Sequence of chain 1.B:
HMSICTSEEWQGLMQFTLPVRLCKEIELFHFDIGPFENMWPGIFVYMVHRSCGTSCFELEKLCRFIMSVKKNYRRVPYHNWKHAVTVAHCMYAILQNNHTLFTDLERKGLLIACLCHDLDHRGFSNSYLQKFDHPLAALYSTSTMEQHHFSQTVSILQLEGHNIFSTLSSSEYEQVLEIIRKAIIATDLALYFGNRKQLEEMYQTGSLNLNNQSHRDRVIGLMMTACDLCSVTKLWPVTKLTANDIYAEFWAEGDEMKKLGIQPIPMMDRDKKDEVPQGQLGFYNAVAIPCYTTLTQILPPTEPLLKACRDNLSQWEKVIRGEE

Binding-site contacts:
Ligand atom C19 contacts residue PHE283 of chain 1.B at 3.7 Å (hydrophobic).
Ligand atom C19 contacts residue VAL232 of chain 1.B at 3.8 Å (hydrophobic).
Ligand atom C11 contacts residue MET267 of chain 1.B at 4.0 Å (hydrophobic).
Ligand atom C21 contacts residue TYR247 of chain 1.B at 3.2 Å (hydrophobic).
Ligand atom C19 contacts residue GLN280 of chain 1.B at 3.5 Å.
Ligand atom C1 contacts residue ILE246 of chain 1.B at 4.1 Å (hydrophobic).
Ligand atom C4 contacts residue PHE283 of chain 1.B at 3.9 Å (hydrophobic).
Ligand atom C8 contacts residue LEU189 of chain 1.B at 3.5 Å (hydrophobic).
Ligand atom O18 contacts residue PHE283 of chain 1.B at 4.2 Å.
Ligand atom C6 contacts residue ILE246 of chain 1.B at 3.9 Å (hydrophobic).
Ligand atom C3 contacts residue PHE250 of chain 1.B at 3.6 Å (hydrophobic).
Ligand atom C7 contacts residue LEU229 of chain 1.B at 4.1 Å (hydrophobic).
Ligand atom C21 contacts residue GLN280 of chain 1.B at 3.8 Å.
Ligand atom O22 contacts residue VAL287 of chain 1.B at 4.2 Å.
Ligand atom C2 contacts residue PHE283 of chain 1.B at 3.8 Å (hydrophobic).
Ligand atom C1 contacts residue PHE283 of chain 1.B at 3.8 Å (hydrophobic).
Ligand atom C4 contacts residue PHE250 of chain 1.B at 3.8 Å (hydrophobic).
Ligand atom C5 contacts residue PHE250 of chain 1.B at 4.0 Å (hydrophobic).
Ligand atom O24 contacts residue PHE193 of chain 1.B at 4.1 Å.
Ligand atom C4 contacts residue MET267 of chain 1.B at 4.0 Å (hydrophobic).
Ligand atom C6 contacts residue PHE283 of chain 1.B at 4.1 Å (hydrophobic).
Ligand atom O18 contacts residue ILE246 of chain 1.B at 4.0 Å.
Ligand atom C17 contacts residue LEU189 of chain 1.B at 4.1 Å (hydrophobic).
Ligand atom C11 contacts residue PHE250 of chain 1.B at 4.2 Å (hydrophobic).
Ligand atom O20 contacts residue GLN280 of chain 1.B at 3.0 Å (h-bond).
Ligand atom C10 contacts residue PHE250 of chain 1.B at 3.8 Å (hydrophobic).
Ligand atom C3 contacts residue PHE283 of chain 1.B at 3.8 Å (hydrophobic).
Ligand atom C7 contacts residue PHE283 of chain 1.B at 4.1 Å (hydrophobic).
Ligand atom C21 contacts residue GLY279 of chain 1.B at 3.9 Å.
Ligand atom C13 contacts residue PHE283 of chain 1.B at 3.8 Å (hydrophobic).
Ligand atom C5 contacts residue GLN280 of chain 1.B at 4.0 Å.
Ligand atom N9 contacts residue LEU189 of chain 1.B at 3.5 Å.
Ligand atom C14 contacts residue PHE283 of chain 1.B at 3.9 Å (hydrophobic).
Ligand atom C19 contacts residue ILE246 of chain 1.B at 4.0 Å (hydrophobic).
Ligand atom O22 contacts residue PHE193 of chain 1.B at 4.0 Å.
Ligand atom C21 contacts residue MET267 of chain 1.B at 3.8 Å (hydrophobic).
Ligand atom C5 contacts residue PHE283 of chain 1.B at 4.0 Å (hydrophobic).
Ligand atom O20 contacts residue TYR247 of chain 1.B at 3.9 Å.
Ligand atom C6 contacts residue GLN280 of chain 1.B at 4.0 Å.
Ligand atom O18 contacts residue GLN280 of chain 1.B at 3.1 Å (h-bond).

A small-molecule ligand and the protein it binds are described below.
Small molecule (SMILES): COc1ccc(Cc2nccc3cc(OC)c(OC)cc23)cc1OC